Sequence of chain 1.B:
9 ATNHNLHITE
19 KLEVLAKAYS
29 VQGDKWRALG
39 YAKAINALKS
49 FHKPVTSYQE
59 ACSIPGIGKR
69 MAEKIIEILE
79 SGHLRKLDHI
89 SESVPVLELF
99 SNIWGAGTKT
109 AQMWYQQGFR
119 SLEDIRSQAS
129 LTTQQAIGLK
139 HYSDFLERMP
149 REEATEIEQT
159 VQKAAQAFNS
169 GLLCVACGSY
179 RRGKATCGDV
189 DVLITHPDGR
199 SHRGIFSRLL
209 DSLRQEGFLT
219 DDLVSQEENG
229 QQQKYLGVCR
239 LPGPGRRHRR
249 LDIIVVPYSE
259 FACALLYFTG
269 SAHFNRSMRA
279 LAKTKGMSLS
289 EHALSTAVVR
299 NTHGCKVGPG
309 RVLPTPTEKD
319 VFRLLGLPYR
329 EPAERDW

Binding-site contacts:
Ligand atom O2A contacts residue MN1 of chain 1.J at 2.7 Å.
Ligand atom O2B contacts residue ASP189 of chain 1.B at 3.5 Å (salt-bridge).
Ligand atom PB contacts residue MG1 of chain 1.I at 3.6 Å.
Ligand atom C2' contacts residue TYR265 of chain 1.B at 3.7 Å (hydrophobic).
Ligand atom O1G contacts residue ARG146 of chain 1.B at 3.0 Å (salt-bridge).
Ligand atom O2G contacts residue GLY186 of chain 1.B at 3.8 Å.
Ligand atom C2' contacts residue ASN273 of chain 1.B at 3.6 Å.
Ligand atom C4' contacts residue PHE266 of chain 1.B at 3.1 Å (hydrophobic).
Ligand atom O3' contacts residue THR267 of chain 1.B at 3.8 Å.
Ligand atom O1B contacts residue ARG180 of chain 1.B at 2.9 Å (salt-bridge).
Ligand atom O5' contacts residue MN1 of chain 1.J at 3.4 Å.
Ligand atom PB contacts residue SER177 of chain 1.B at 3.7 Å.
Ligand atom O2B contacts residue GLY176 of chain 1.B at 3.6 Å.
Ligand atom O2A contacts residue ASP189 of chain 1.B at 2.9 Å (salt-bridge).
Ligand atom O2 contacts residue ASN273 of chain 1.B at 3.1 Å (h-bond).
Ligand atom O3G contacts residue ARG146 of chain 1.B at 2.3 Å (salt-bridge).
Ligand atom C5' contacts residue ASP189 of chain 1.B at 3.7 Å.
Ligand atom C2 contacts residue TYR265 of chain 1.B at 3.5 Å (hydrophobic).
Ligand atom C5' contacts residue PHE266 of chain 1.B at 3.8 Å (hydrophobic).
Ligand atom O1B contacts residue SER177 of chain 1.B at 3.3 Å.
Ligand atom PG contacts residue GLY186 of chain 1.B at 3.8 Å.
Ligand atom PG contacts residue ARG146 of chain 1.B at 3.6 Å.
Ligand atom O3' contacts residue GLY268 of chain 1.B at 3.7 Å.
Ligand atom O2B contacts residue MG1 of chain 1.I at 2.2 Å.
Ligand atom PG contacts residue SER177 of chain 1.B at 3.5 Å.
Ligand atom O3' contacts residue PHE266 of chain 1.B at 3.2 Å (h-bond).
Ligand atom PG contacts residue MG1 of chain 1.I at 3.6 Å.
Ligand atom O2B contacts residue SER177 of chain 1.B at 2.8 Å (h-bond).
Ligand atom O2 contacts residue TYR265 of chain 1.B at 3.3 Å.
Ligand atom O2A contacts residue ASP187 of chain 1.B at 2.8 Å (salt-bridge).
Ligand atom C3' contacts residue PHE266 of chain 1.B at 3.5 Å (hydrophobic).
Ligand atom O3' contacts residue ARG180 of chain 1.B at 3.3 Å (salt-bridge).
Ligand atom O1A contacts residue MN1 of chain 1.J at 3.6 Å.
Ligand atom O3G contacts residue GLY186 of chain 1.B at 3.0 Å (h-bond).
Ligand atom O2A contacts residue MG1 of chain 1.I at 2.7 Å.
Ligand atom PA contacts residue MN1 of chain 1.J at 3.4 Å.
Ligand atom O2G contacts residue MG1 of chain 1.I at 2.4 Å.
Ligand atom O3G contacts residue SER177 of chain 1.B at 2.5 Å (h-bond).
Ligand atom O2G contacts residue ASP187 of chain 1.B at 2.7 Å (salt-bridge).
Ligand atom O3B contacts residue SER177 of chain 1.B at 3.6 Å.

This small molecule binds to this protein.
Small molecule (SMILES): Nc1ccn([C@H]2C[C@H](O)[C@@H](CO[P](=O)(O)O[P](=O)(O)OP(=O)(O)O)O2)c(=O)n1